Sequence of chain 1.A:
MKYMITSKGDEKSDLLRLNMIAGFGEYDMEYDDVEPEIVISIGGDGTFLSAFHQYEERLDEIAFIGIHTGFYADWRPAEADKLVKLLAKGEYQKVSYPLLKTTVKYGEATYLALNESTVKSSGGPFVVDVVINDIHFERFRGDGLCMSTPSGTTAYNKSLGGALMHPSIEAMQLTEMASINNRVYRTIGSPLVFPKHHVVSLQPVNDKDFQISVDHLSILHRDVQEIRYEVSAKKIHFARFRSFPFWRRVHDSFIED

Sequence of chain 4.A:
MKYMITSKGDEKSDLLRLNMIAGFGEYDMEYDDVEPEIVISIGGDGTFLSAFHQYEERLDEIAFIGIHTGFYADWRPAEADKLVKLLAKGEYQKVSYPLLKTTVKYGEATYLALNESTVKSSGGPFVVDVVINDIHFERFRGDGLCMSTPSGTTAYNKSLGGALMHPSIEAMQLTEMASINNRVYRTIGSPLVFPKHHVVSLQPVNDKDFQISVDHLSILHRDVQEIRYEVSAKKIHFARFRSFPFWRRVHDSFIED

A protein and the small-molecule ligand that binds it are described below.
Small molecule (SMILES): Nc1ncnc2c1ncn2[C@@H]1O[C@H](CNCCC#Cc2nc3c(N)ncnc3n2[C@@H]2O[C@H](CO)[C@@H](O)[C@H]2O)[C@@H](O)[C@H]1O

Binding-site contacts:
Ligand atom N11 contacts residue TYR75 of chain 4.A at 3.3 Å (h-bond).
Ligand atom N8 contacts residue THR161 of chain 4.A at 2.6 Å (h-bond).
Ligand atom O3 contacts residue ASP45 of chain 4.A at 2.7 Å (salt-bridge).
Ligand atom O1 contacts residue TYR163 of chain 4.A at 3.4 Å (h-bond).
Ligand atom N11 contacts residue ASN122 of chain 4.A at 2.9 Å (h-bond).
Ligand atom C17 contacts residue PHE74 of chain 4.A at 3.7 Å (hydrophobic).
Ligand atom C13 contacts residue ASP45 of chain 4.A at 3.7 Å.
Ligand atom C12 contacts residue GLY46 of chain 4.A at 3.6 Å.
Ligand atom C17 contacts residue THR161 of chain 4.A at 3.7 Å.
Ligand atom O7 contacts residue ASN122 of chain 4.A at 3.1 Å (h-bond).
Ligand atom N7 contacts residue ASN122 of chain 4.A at 3.0 Å (h-bond).
Ligand atom O1 contacts residue GLU123 of chain 4.A at 2.5 Å (salt-bridge).
Ligand atom N3 contacts residue ASP150 of chain 1.A at 2.8 Å (salt-bridge).
Ligand atom N8 contacts residue PHE74 of chain 4.A at 3.3 Å.
Ligand atom N5 contacts residue TYR163 of chain 4.A at 3.6 Å.
Ligand atom O1 contacts residue ASN122 of chain 4.A at 3.3 Å (h-bond).
Ligand atom C1 contacts residue TYR163 of chain 4.A at 3.7 Å (hydrophobic).
Ligand atom N4 contacts residue SER166 of chain 4.A at 3.0 Å (h-bond).
Ligand atom C17 contacts residue ALA162 of chain 4.A at 3.6 Å (hydrophobic).
Ligand atom N4 contacts residue ILE187 of chain 1.A at 3.2 Å.
Ligand atom C15 contacts residue ASP45 of chain 4.A at 3.7 Å.
Ligand atom C7 contacts residue TYR163 of chain 4.A at 3.5 Å (hydrophobic).
Ligand atom N3 contacts residue TYR163 of chain 4.A at 3.5 Å.
Ligand atom C6 contacts residue TYR163 of chain 4.A at 3.5 Å (hydrophobic).
Ligand atom N11 contacts residue SER158 of chain 4.A at 3.2 Å (h-bond).
Ligand atom C8 contacts residue SER166 of chain 4.A at 3.1 Å.
Ligand atom C2 contacts residue GLU123 of chain 4.A at 3.4 Å.
Ligand atom C1 contacts residue GLU123 of chain 4.A at 3.3 Å.
Ligand atom N3 contacts residue ALA185 of chain 1.A at 3.0 Å (h-bond).
Ligand atom N9 contacts residue THR161 of chain 4.A at 3.7 Å.
Ligand atom C16 contacts residue ALA162 of chain 4.A at 3.6 Å (hydrophobic).
Ligand atom C18 contacts residue PHE74 of chain 4.A at 3.6 Å (hydrophobic).
Ligand atom C14 contacts residue ASP45 of chain 4.A at 3.5 Å.
Ligand atom O7 contacts residue GLU123 of chain 4.A at 2.8 Å (salt-bridge).
Ligand atom C18 contacts residue THR161 of chain 4.A at 3.0 Å.
Ligand atom C8 contacts residue ILE187 of chain 1.A at 3.5 Å (hydrophobic).
Ligand atom N10 contacts residue ASP45 of chain 4.A at 3.5 Å (salt-bridge).
Ligand atom O1 contacts residue ALA162 of chain 4.A at 3.3 Å.
Ligand atom N4 contacts residue ALA185 of chain 1.A at 3.5 Å (h-bond).
Ligand atom C21 contacts residue ASP45 of chain 4.A at 3.7 Å.